Binding-site contacts:
Ligand atom C6 contacts residue HIS222 of chain 1.C at 3.8 Å.
Ligand atom O4 contacts residue THR205 of chain 1.C at 3.3 Å.
Ligand atom C8 contacts residue ASN224 of chain 1.C at 4.4 Å.
Ligand atom C7 contacts residue NAG1 of chain 1.KA at 3.4 Å.
Ligand atom O7 contacts residue NAG1 of chain 1.KA at 2.9 Å (h-bond).
Ligand atom O5 contacts residue ASN224 of chain 1.C at 3.6 Å.
Ligand atom N2 contacts residue THR205 of chain 1.C at 4.3 Å.
Ligand atom O5 contacts residue HIS222 of chain 1.C at 3.9 Å.
Ligand atom C2 contacts residue THR205 of chain 1.C at 4.4 Å.
Ligand atom C5 contacts residue ASN224 of chain 1.C at 4.4 Å.
Ligand atom C8 contacts residue ASN203 of chain 1.C at 4.4 Å.
Ligand atom C3 contacts residue THR205 of chain 1.C at 3.3 Å.
Ligand atom N2 contacts residue ASN224 of chain 1.C at 4.2 Å.
Ligand atom C5 contacts residue HIS222 of chain 1.C at 3.3 Å.
Ligand atom O3 contacts residue ARG328 of chain 1.C at 3.3 Å (salt-bridge).
Ligand atom C1 contacts residue HIS222 of chain 1.C at 4.0 Å.
Ligand atom O6 contacts residue HIS222 of chain 1.C at 3.9 Å.
Ligand atom C4 contacts residue THR205 of chain 1.C at 4.3 Å.
Ligand atom N2 contacts residue ARG328 of chain 1.C at 4.0 Å.
Ligand atom O3 contacts residue GLN326 of chain 1.C at 4.0 Å.
Ligand atom C3 contacts residue HIS222 of chain 1.C at 4.5 Å.
Ligand atom C7 contacts residue ASN224 of chain 1.C at 4.3 Å.
Ligand atom N2 contacts residue ASN203 of chain 1.C at 4.1 Å.
Ligand atom O4 contacts residue PRO207 of chain 1.C at 4.5 Å.
Ligand atom C1 contacts residue ASN224 of chain 1.C at 2.9 Å.
Ligand atom O4 contacts residue HIS222 of chain 1.C at 4.3 Å.
Ligand atom C2 contacts residue ASN224 of chain 1.C at 4.1 Å.
Ligand atom O7 contacts residue ASN203 of chain 1.C at 2.2 Å (h-bond).
Ligand atom C8 contacts residue NAG1 of chain 1.KA at 3.3 Å.
Ligand atom O3 contacts residue THR205 of chain 1.C at 3.2 Å (h-bond).
Ligand atom C7 contacts residue ASN203 of chain 1.C at 3.4 Å.
Ligand atom C7 contacts residue ARG328 of chain 1.C at 3.9 Å.
Ligand atom C4 contacts residue HIS222 of chain 1.C at 4.3 Å.
Ligand atom C3 contacts residue ARG328 of chain 1.C at 4.4 Å.
Ligand atom O7 contacts residue ARG328 of chain 1.C at 3.4 Å (salt-bridge).

A protein and the small-molecule ligand that binds it are described below.
Small molecule (SMILES): CC(=O)N[C@@H]1[C@@H](O)[C@H](O)[C@@H](CO)O[C@H]1O

Sequence of chain 1.C:
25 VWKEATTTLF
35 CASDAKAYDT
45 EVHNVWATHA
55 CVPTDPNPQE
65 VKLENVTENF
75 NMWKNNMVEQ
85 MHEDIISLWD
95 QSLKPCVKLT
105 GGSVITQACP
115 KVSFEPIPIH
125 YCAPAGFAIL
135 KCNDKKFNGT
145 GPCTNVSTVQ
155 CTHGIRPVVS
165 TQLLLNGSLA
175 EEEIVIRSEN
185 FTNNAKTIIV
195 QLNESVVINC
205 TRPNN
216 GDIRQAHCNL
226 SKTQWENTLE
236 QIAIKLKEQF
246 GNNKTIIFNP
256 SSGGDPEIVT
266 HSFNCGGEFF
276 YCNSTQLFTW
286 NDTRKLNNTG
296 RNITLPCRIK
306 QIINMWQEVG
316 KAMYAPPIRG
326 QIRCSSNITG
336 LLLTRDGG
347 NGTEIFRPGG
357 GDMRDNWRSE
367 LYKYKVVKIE